Binding-site contacts:
Ligand atom O5 contacts residue LYS10 of chain 1.C at 2.9 Å (salt-bridge).
Ligand atom O2 contacts residue PRO8 of chain 1.C at 2.9 Å (h-bond).
Ligand atom C1 contacts residue THR24 of chain 1.C at 3.6 Å.
Ligand atom O3 contacts residue LYS10 of chain 1.C at 2.6 Å (salt-bridge).
Ligand atom O2 contacts residue PHE7 of chain 1.C at 3.7 Å.
Ligand atom O4 contacts residue LYS10 of chain 1.C at 3.3 Å (salt-bridge).
Ligand atom O7 contacts residue VAL28 of chain 1.C at 3.4 Å.
Ligand atom C2 contacts residue ASP29 of chain 1.C at 3.6 Å.
Ligand atom C3 contacts residue ASP29 of chain 1.C at 3.6 Å.
Ligand atom C3 contacts residue LYS10 of chain 1.C at 3.6 Å.
Ligand atom C1 contacts residue LYS10 of chain 1.C at 3.4 Å.
Ligand atom C1 contacts residue ASN61 of chain 1.C at 1.5 Å.
Ligand atom C7 contacts residue ASN61 of chain 1.C at 3.0 Å.
Ligand atom O6 contacts residue PHE5 of chain 1.C at 3.6 Å.
Ligand atom N2 contacts residue ASP29 of chain 1.C at 2.7 Å (salt-bridge).
Ligand atom C2 contacts residue THR24 of chain 1.C at 3.5 Å.
Ligand atom C3 contacts residue THR24 of chain 1.C at 3.5 Å.
Ligand atom O5 contacts residue ASN61 of chain 1.C at 2.4 Å (h-bond).
Ligand atom C2 contacts residue PRO8 of chain 1.C at 3.7 Å (hydrophobic).
Ligand atom C4 contacts residue LYS10 of chain 1.C at 3.7 Å.
Ligand atom C7 contacts residue ASP29 of chain 1.C at 3.5 Å.
Ligand atom C8 contacts residue ARG65 of chain 1.C at 3.7 Å.
Ligand atom O2 contacts residue THR24 of chain 1.C at 3.0 Å (h-bond).
Ligand atom O6 contacts residue PHE5 of chain 1.C at 3.5 Å.
Ligand atom O2 contacts residue GLU22 of chain 1.C at 3.5 Å (salt-bridge).
Ligand atom C2 contacts residue LYS10 of chain 1.C at 3.3 Å.
Ligand atom C5 contacts residue ASN61 of chain 1.C at 3.7 Å.
Ligand atom N2 contacts residue ASN61 of chain 1.C at 2.9 Å (h-bond).
Ligand atom C8 contacts residue ASP29 of chain 1.C at 3.5 Å.
Ligand atom O3 contacts residue GLU22 of chain 1.C at 2.9 Å (salt-bridge).
Ligand atom C2 contacts residue ASN61 of chain 1.C at 2.5 Å.
Ligand atom O4 contacts residue LYS10 of chain 1.C at 2.8 Å (salt-bridge).
Ligand atom C6 contacts residue GLN59 of chain 1.C at 3.5 Å.
Ligand atom O3 contacts residue ARG65 of chain 1.C at 3.4 Å (salt-bridge).
Ligand atom O3 contacts residue PRO9 of chain 1.C at 3.7 Å.
Ligand atom O7 contacts residue ARG65 of chain 1.C at 3.0 Å (salt-bridge).
Ligand atom C1 contacts residue PHE7 of chain 1.C at 3.7 Å (hydrophobic).
Ligand atom C3 contacts residue GLU22 of chain 1.C at 3.7 Å.
Ligand atom O6 contacts residue PHE7 of chain 1.C at 3.6 Å.
Ligand atom O7 contacts residue ASN61 of chain 1.C at 2.8 Å (h-bond).

Sequence of chain 1.C:
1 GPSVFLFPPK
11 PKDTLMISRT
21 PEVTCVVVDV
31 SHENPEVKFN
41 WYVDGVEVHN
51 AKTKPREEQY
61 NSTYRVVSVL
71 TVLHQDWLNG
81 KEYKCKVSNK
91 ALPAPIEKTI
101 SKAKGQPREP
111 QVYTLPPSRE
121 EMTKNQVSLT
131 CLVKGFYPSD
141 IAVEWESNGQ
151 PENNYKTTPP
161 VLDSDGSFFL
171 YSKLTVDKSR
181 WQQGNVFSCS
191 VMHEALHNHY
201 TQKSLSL

A protein and the small-molecule ligand that binds it are described below.
Small molecule (SMILES): CC(=O)N[C@H]1[C@H](O[C@H]2[C@H](O)[C@@H](NC(C)=O)CO[C@@H]2CO[C@H]2O[C@@H](C)[C@@H](O)[C@@H](O)[C@@H]2O)O[C@H](CO)[C@@H](O[C@@H]2O[C@H](CO[C@H]3O[C@H](CO)[C@@H](O)[C@H](O)[C@@H]3O[C@@H]3O[C@H](CO)[C@@H](O[C@@H]4O[C@H](CO)[C@H](O)[C@H](O)[C@H]4O)[C@H](O)[C@H]3NC(C)=O)[C@@H](O)[C@H](O[C@H]3O[C@H](CO)[C@@H](O)[C@H](O)[C@@H]3O)[C@@H]2O)[C@@H]1O